The protein below binds the small molecule below.
Small molecule (SMILES): Nc1ncnc2c1ncn2[C@@H]1O[C@H](COP(=O)(O)O)[C@@H](O)[C@@H]1O

Binding-site contacts:
Ligand atom C6 contacts residue TYR51 of chain 1.E at 4.1 Å (hydrophobic).
Ligand atom OP1 contacts residue PHE11 of chain 1.D at 3.5 Å (h-bond).
Ligand atom C8 contacts residue TYR51 of chain 1.E at 4.0 Å (hydrophobic).
Ligand atom N3 contacts residue PRO10 of chain 1.B at 3.6 Å.
Ligand atom O2' contacts residue PRO10 of chain 1.D at 3.2 Å.
Ligand atom N3 contacts residue PHE11 of chain 1.B at 4.0 Å.
Ligand atom C4' contacts residue PHE11 of chain 1.B at 4.2 Å (hydrophobic).
Ligand atom O4' contacts residue PHE11 of chain 1.B at 3.4 Å.
Ligand atom C2 contacts residue ALA52 of chain 1.E at 4.2 Å (hydrophobic).
Ligand atom C5' contacts residue PHE11 of chain 1.D at 4.3 Å (hydrophobic).
Ligand atom C3' contacts residue PHE11 of chain 1.D at 4.0 Å (hydrophobic).
Ligand atom OP2 contacts residue TYR51 of chain 1.E at 2.4 Å (h-bond).
Ligand atom C2' contacts residue PRO10 of chain 1.D at 4.2 Å (hydrophobic).
Ligand atom P contacts residue TYR51 of chain 1.E at 1.7 Å.
Ligand atom C6 contacts residue ALA52 of chain 1.E at 3.3 Å (hydrophobic).
Ligand atom C4 contacts residue TYR51 of chain 1.E at 4.0 Å (hydrophobic).
Ligand atom N6 contacts residue THR14 of chain 1.D at 3.6 Å (h-bond).
Ligand atom N6 contacts residue ALA52 of chain 1.E at 2.6 Å (h-bond).
Ligand atom N7 contacts residue TYR51 of chain 1.E at 3.8 Å.
Ligand atom O4' contacts residue PRO10 of chain 1.B at 4.1 Å.
Ligand atom C5 contacts residue TYR51 of chain 1.E at 3.7 Å (hydrophobic).
Ligand atom O5' contacts residue TYR51 of chain 1.E at 2.6 Å (h-bond).
Ligand atom O3' contacts residue PHE11 of chain 1.D at 3.7 Å.
Ligand atom C2 contacts residue PRO10 of chain 1.B at 4.1 Å (hydrophobic).
Ligand atom C1' contacts residue PHE11 of chain 1.B at 4.2 Å (hydrophobic).
Ligand atom N1 contacts residue ALA52 of chain 1.E at 3.0 Å (h-bond).
Ligand atom C5' contacts residue TYR51 of chain 1.E at 3.3 Å (hydrophobic).
Ligand atom N6 contacts residue PHE55 of chain 1.E at 3.5 Å.
Ligand atom OP1 contacts residue TYR51 of chain 1.E at 2.7 Å (h-bond).
Ligand atom N9 contacts residue TYR51 of chain 1.E at 4.2 Å.
Ligand atom OP1 contacts residue ALA49 of chain 1.E at 4.2 Å.
Ligand atom C6 contacts residue PHE55 of chain 1.E at 4.0 Å (hydrophobic).
Ligand atom C2 contacts residue PHE11 of chain 1.B at 4.0 Å (hydrophobic).
Ligand atom O3' contacts residue PRO10 of chain 1.D at 3.9 Å.
Ligand atom N7 contacts residue PRO10 of chain 1.D at 4.1 Å.
Ligand atom N1 contacts residue PHE55 of chain 1.E at 3.7 Å.
Ligand atom O4' contacts residue TYR51 of chain 1.E at 3.8 Å.
Ligand atom C8 contacts residue PRO10 of chain 1.D at 3.8 Å (hydrophobic).
Ligand atom O5' contacts residue PHE11 of chain 1.D at 3.7 Å.
Ligand atom P contacts residue PHE11 of chain 1.D at 4.1 Å.

Sequence of chain 1.B:
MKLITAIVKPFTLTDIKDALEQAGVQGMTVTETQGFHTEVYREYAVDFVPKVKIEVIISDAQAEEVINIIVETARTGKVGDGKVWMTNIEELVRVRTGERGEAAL

Sequence of chain 1.E:
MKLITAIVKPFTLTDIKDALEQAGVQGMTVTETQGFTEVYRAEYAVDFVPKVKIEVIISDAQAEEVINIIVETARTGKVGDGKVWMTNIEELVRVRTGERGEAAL

Sequence of chain 1.D:
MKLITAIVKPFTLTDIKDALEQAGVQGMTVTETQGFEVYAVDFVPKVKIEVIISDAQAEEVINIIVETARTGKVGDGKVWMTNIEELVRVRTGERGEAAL